Binding-site contacts:
Ligand atom N5 contacts residue ASN169 of chain 1.B at 3.4 Å (h-bond).
Ligand atom C20 contacts residue CYS151 of chain 1.B at 2.8 Å (hydrophobic).
Ligand atom O18 contacts residue GLY168 of chain 1.B at 3.4 Å (h-bond).
Ligand atom O03 contacts residue LEU131 of chain 1.B at 3.5 Å.
Ligand atom C20 contacts residue HIS44 of chain 1.B at 3.4 Å.
Ligand atom O03 contacts residue GLY167 of chain 1.B at 3.2 Å.
Ligand atom C16 contacts residue GLY167 of chain 1.B at 3.6 Å.
Ligand atom C78 contacts residue SER132 of chain 1.B at 3.4 Å.
Ligand atom C82 contacts residue GLY168 of chain 1.B at 3.3 Å.
Ligand atom C19 contacts residue CYS151 of chain 1.B at 1.9 Å (hydrophobic).
Ligand atom F1 contacts residue ARG43 of chain 1.B at 3.2 Å.
Ligand atom O18 contacts residue GLY167 of chain 1.B at 3.3 Å (h-bond).
Ligand atom O03 contacts residue GLY168 of chain 1.B at 3.1 Å (h-bond).
Ligand atom C15 contacts residue GLY168 of chain 1.B at 3.6 Å.
Ligand atom C01 contacts residue LEU131 of chain 1.B at 3.5 Å (hydrophobic).
Ligand atom C13 contacts residue CYS151 of chain 1.B at 2.7 Å (hydrophobic).
Ligand atom C07 contacts residue HIS44 of chain 1.B at 3.1 Å.
Ligand atom N12 contacts residue CYS151 of chain 1.B at 3.0 Å (h-bond).
Ligand atom C02 contacts residue SER132 of chain 1.B at 3.2 Å.
Ligand atom N5 contacts residue GLY168 of chain 1.B at 3.1 Å.
Ligand atom O23 contacts residue GLY149 of chain 1.B at 2.9 Å (h-bond).
Ligand atom C83 contacts residue GLY168 of chain 1.B at 3.5 Å.
Ligand atom O23 contacts residue ALA148 of chain 1.B at 3.3 Å.
Ligand atom O18 contacts residue THR146 of chain 1.B at 2.8 Å (h-bond).
Ligand atom C16 contacts residue GLY168 of chain 1.B at 3.3 Å.
Ligand atom O18 contacts residue HIS165 of chain 1.B at 2.8 Å (h-bond).
Ligand atom N12 contacts residue ILE166 of chain 1.B at 3.3 Å (h-bond).
Ligand atom O60 contacts residue LEU131 of chain 1.B at 3.6 Å.
Ligand atom C57 contacts residue SER132 of chain 1.B at 3.2 Å.
Ligand atom C14 contacts residue CYS151 of chain 1.B at 3.3 Å (hydrophobic).
Ligand atom O4 contacts residue ASN169 of chain 1.B at 3.4 Å.
Ligand atom O60 contacts residue ASN130 of chain 1.B at 3.4 Å (h-bond).
Ligand atom N17 contacts residue THR146 of chain 1.B at 3.2 Å (h-bond).
Ligand atom N17 contacts residue GLY168 of chain 1.B at 3.6 Å (h-bond).
Ligand atom F1 contacts residue LYS134 of chain 1.B at 3.5 Å.
Ligand atom O4 contacts residue PHE174 of chain 1.B at 3.0 Å.
Ligand atom N58 contacts residue GLY168 of chain 1.B at 3.0 Å (h-bond).
Ligand atom O23 contacts residue EDO1 of chain 1.F at 3.4 Å (h-bond).
Ligand atom C84 contacts residue ALA148 of chain 1.B at 3.6 Å (hydrophobic).
Ligand atom O60 contacts residue SER132 of chain 1.B at 2.9 Å (h-bond).

Sequence of chain 1.B:
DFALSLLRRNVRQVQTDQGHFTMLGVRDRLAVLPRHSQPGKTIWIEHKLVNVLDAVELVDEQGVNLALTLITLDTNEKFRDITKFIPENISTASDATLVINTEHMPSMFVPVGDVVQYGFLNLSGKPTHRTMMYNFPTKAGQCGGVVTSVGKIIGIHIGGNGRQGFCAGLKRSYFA

This protein binds this small molecule.
Small molecule (SMILES): CCOC(=O)CC[C@H](C[C@@H]1CCNC1=O)NC(=O)[C@@H](CC(=O)[C@@H](NC(=O)c1cc(C)on1)C(C)C)Cc1ccc(F)cc1